Sequence of chain 2.A:
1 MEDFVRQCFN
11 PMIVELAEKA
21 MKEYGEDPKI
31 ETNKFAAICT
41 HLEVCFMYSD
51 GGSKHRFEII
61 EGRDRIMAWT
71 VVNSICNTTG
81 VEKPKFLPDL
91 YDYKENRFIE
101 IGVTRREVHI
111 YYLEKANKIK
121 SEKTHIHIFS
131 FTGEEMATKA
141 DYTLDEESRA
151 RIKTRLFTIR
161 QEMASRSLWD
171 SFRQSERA

Binding-site contacts:
Ligand atom O4 contacts residue LYS115 of chain 2.A at 2.8 Å (salt-bridge).
Ligand atom C6 contacts residue GLU61 of chain 2.A at 4.1 Å.
Ligand atom O2 contacts residue MG1 of chain 2.C at 2.0 Å.
Ligand atom C16 contacts residue MN1 of chain 2.B at 3.0 Å.
Ligand atom C10 contacts residue TYR24 of chain 2.A at 4.1 Å (hydrophobic).
Ligand atom O3 contacts residue GLU61 of chain 2.A at 3.1 Å (salt-bridge).
Ligand atom C14 contacts residue TYR24 of chain 2.A at 3.2 Å (hydrophobic).
Ligand atom O4 contacts residue MN1 of chain 2.B at 2.1 Å.
Ligand atom N4 contacts residue TYR111 of chain 2.A at 4.1 Å.
Ligand atom O4 contacts residue GLU100 of chain 2.A at 2.9 Å (salt-bridge).
Ligand atom C17 contacts residue HIS41 of chain 2.A at 3.8 Å.
Ligand atom N4 contacts residue LYS115 of chain 2.A at 3.2 Å (salt-bridge).
Ligand atom O3 contacts residue GLU100 of chain 2.A at 3.2 Å (salt-bridge).
Ligand atom C23 contacts residue HIS41 of chain 2.A at 3.3 Å.
Ligand atom C15 contacts residue TYR24 of chain 2.A at 3.1 Å (hydrophobic).
Ligand atom C22 contacts residue HIS41 of chain 2.A at 3.9 Å.
Ligand atom C18 contacts residue LYS118 of chain 2.A at 3.9 Å.
Ligand atom C24 contacts residue ILE38 of chain 2.A at 4.1 Å (hydrophobic).
Ligand atom O2 contacts residue GLU61 of chain 2.A at 2.9 Å (salt-bridge).
Ligand atom C16 contacts residue MG1 of chain 2.C at 3.0 Å.
Ligand atom C19 contacts residue LYS118 of chain 2.A at 3.6 Å.
Ligand atom O4 contacts residue ILE101 of chain 2.A at 3.1 Å (h-bond).
Ligand atom C16 contacts residue GLU100 of chain 2.A at 3.7 Å.
Ligand atom C6 contacts residue MG1 of chain 2.C at 3.4 Å.
Ligand atom C16 contacts residue LYS115 of chain 2.A at 4.0 Å.
Ligand atom O3 contacts residue MG1 of chain 2.C at 2.0 Å.
Ligand atom C16 contacts residue GLU61 of chain 2.A at 3.8 Å.
Ligand atom C7 contacts residue GLU61 of chain 2.A at 3.6 Å.
Ligand atom C7 contacts residue MG1 of chain 2.C at 3.0 Å.
Ligand atom O3 contacts residue ASP89 of chain 2.A at 3.0 Å (salt-bridge).
Ligand atom O2 contacts residue ASP89 of chain 2.A at 4.1 Å.
Ligand atom C17 contacts residue GLU100 of chain 2.A at 3.5 Å.
Ligand atom O3 contacts residue MN1 of chain 2.B at 2.3 Å.
Ligand atom C16 contacts residue HIS41 of chain 2.A at 3.9 Å.
Ligand atom C23 contacts residue ILE38 of chain 2.A at 3.9 Å (hydrophobic).
Ligand atom C17 contacts residue LYS115 of chain 2.A at 3.1 Å.
Ligand atom C17 contacts residue MN1 of chain 2.B at 2.8 Å.
Ligand atom O4 contacts residue HIS41 of chain 2.A at 3.2 Å (h-bond).
Ligand atom O3 contacts residue HIS41 of chain 2.A at 3.3 Å (h-bond).
Ligand atom C24 contacts residue HIS41 of chain 2.A at 3.8 Å.

This small molecule binds to this protein.
Small molecule (SMILES): O=C(NCCc1ccccc1)c1nc([C@@H]2CCCN2C(=O)c2c(F)cccc2F)[nH]c(=O)c1O